Sequence of chain 1.A:
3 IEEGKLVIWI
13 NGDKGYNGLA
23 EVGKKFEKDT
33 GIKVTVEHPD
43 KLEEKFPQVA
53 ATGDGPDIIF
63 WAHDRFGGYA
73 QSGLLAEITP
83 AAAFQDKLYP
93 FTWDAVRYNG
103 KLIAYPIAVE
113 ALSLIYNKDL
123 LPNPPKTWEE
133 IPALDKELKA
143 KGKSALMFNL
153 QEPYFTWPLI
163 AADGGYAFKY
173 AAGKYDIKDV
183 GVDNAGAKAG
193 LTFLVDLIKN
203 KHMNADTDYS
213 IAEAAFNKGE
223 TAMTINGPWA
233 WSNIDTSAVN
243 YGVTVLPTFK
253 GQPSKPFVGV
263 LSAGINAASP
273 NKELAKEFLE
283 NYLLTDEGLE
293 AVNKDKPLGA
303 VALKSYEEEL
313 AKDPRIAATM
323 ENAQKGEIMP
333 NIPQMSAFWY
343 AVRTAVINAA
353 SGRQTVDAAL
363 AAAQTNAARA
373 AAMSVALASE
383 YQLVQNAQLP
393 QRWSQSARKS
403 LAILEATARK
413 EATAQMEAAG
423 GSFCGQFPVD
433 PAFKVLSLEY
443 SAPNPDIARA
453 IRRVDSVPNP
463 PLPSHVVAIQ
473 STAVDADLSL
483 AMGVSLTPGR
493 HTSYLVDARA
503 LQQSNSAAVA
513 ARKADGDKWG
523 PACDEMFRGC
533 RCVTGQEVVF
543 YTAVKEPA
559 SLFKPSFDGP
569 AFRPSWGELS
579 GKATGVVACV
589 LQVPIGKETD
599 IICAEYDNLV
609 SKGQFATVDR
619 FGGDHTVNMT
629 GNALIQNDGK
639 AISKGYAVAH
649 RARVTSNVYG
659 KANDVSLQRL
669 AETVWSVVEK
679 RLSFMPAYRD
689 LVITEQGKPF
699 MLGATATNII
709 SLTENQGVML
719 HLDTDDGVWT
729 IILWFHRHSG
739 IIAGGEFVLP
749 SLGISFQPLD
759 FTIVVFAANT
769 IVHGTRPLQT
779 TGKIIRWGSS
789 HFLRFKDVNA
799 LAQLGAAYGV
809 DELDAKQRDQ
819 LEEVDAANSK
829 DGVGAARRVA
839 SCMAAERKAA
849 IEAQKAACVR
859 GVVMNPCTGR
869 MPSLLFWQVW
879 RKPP

Binding-site contacts:
Ligand atom O2 contacts residue DG6 of chain 1.B at 2.6 Å (h-bond).
Ligand atom OP1 contacts residue LYS638 of chain 1.A at 2.7 Å (salt-bridge).
Ligand atom N2 contacts residue DC7 of chain 1.B at 2.8 Å (h-bond).
Ligand atom O2 contacts residue DG10 of chain 1.B at 2.5 Å (h-bond).
Ligand atom O2 contacts residue ARG792 of chain 1.A at 3.0 Å (salt-bridge).
Ligand atom N3 contacts residue DG10 of chain 1.B at 3.0 Å (h-bond).
Ligand atom C6 contacts residue DG8 of chain 1.B at 3.1 Å.
Ligand atom OP2 contacts residue ALA614 of chain 1.A at 3.3 Å.
Ligand atom O2 contacts residue DG4 of chain 1.B at 3.1 Å (h-bond).
Ligand atom OP2 contacts residue PHE619 of chain 1.A at 2.9 Å (h-bond).
Ligand atom N1 contacts residue DG4 of chain 1.B at 3.3 Å (h-bond).
Ligand atom N2 contacts residue DG6 of chain 1.B at 3.2 Å.
Ligand atom N4 contacts residue DG6 of chain 1.B at 2.9 Å (h-bond).
Ligand atom N2 contacts residue DC5 of chain 1.B at 2.6 Å (h-bond).
Ligand atom OP1 contacts residue ARG649 of chain 1.A at 3.3 Å (salt-bridge).
Ligand atom OP2 contacts residue ARG792 of chain 1.A at 2.8 Å (salt-bridge).
Ligand atom OP1 contacts residue ALA645 of chain 1.A at 2.8 Å (h-bond).
Ligand atom O4' contacts residue ARG618 of chain 1.A at 3.1 Å.
Ligand atom N4 contacts residue DG9 of chain 1.B at 3.0 Å (h-bond).
Ligand atom OP2 contacts residue TYR644 of chain 1.A at 2.5 Å (h-bond).
Ligand atom N4 contacts residue DG4 of chain 1.B at 2.5 Å (h-bond).
Ligand atom N4 contacts residue ASP724 of chain 1.A at 3.0 Å (salt-bridge).
Ligand atom C4 contacts residue PHE790 of chain 1.A at 3.2 Å (hydrophobic).
Ligand atom C4 contacts residue DG4 of chain 1.B at 3.2 Å.
Ligand atom N3 contacts residue DG6 of chain 1.B at 2.8 Å (h-bond).
Ligand atom N1 contacts residue DG8 of chain 1.B at 3.0 Å (h-bond).
Ligand atom OP2 contacts residue ARG649 of chain 1.A at 2.8 Å (salt-bridge).
Ligand atom C2 contacts residue DG4 of chain 1.B at 3.3 Å.
Ligand atom C2 contacts residue DG10 of chain 1.B at 3.3 Å.
Ligand atom N3 contacts residue DG9 of chain 1.B at 3.1 Å (h-bond).
Ligand atom C6 contacts residue DG4 of chain 1.B at 3.1 Å.
Ligand atom O2 contacts residue DG9 of chain 1.B at 3.0 Å (h-bond).
Ligand atom N1 contacts residue DC5 of chain 1.B at 3.0 Å (h-bond).
Ligand atom N1 contacts residue DC7 of chain 1.B at 2.9 Å (h-bond).
Ligand atom C2 contacts residue DG6 of chain 1.B at 3.4 Å.
Ligand atom N3 contacts residue DG4 of chain 1.B at 2.5 Å (h-bond).
Ligand atom O6 contacts residue DG6 of chain 1.B at 3.1 Å (h-bond).
Ligand atom C2 contacts residue DG8 of chain 1.B at 3.4 Å.
Ligand atom O6 contacts residue DC7 of chain 1.B at 2.9 Å (h-bond).
Ligand atom O6 contacts residue DG4 of chain 1.B at 3.2 Å (h-bond).

This small molecule binds to this protein.
Small molecule (SMILES): Cc1cn([C@H]2C[C@H](O[P](=O)(O)OC[C@H]3O[C@@H](n4cnc5c(=O)nc(N)[nH]c54)C[C@@H]3O[P](=O)(O)OC[C@H]3O[C@@H](n4ccc(N)nc4=O)C[C@@H]3O[P](=O)(O)OC[C@H]3O[C@@H](n4cnc5c(=O)nc(N)[nH]c54)C[C@@H]3O[P](=O)(O)OC[C@H]3O[C@@H](n4ccc(N)nc4=O)C[C@@H]3O)[C@@H](CO[P](=O)(O)O[C@H]3C[C@H](n4ccc(N)nc4=O)O[C@@H]3CO[P](=O)(O)O[C@H]3C[C@H](n4ccc(N)nc4=O)O[C@@H]3COP(=O)=O)O2)c(=O)nc1N